Binding-site contacts:
Ligand atom N7 contacts residue PHE160 of chain 3.A at 3.3 Å.
Ligand atom N1 contacts residue GLN229 of chain 3.A at 3.0 Å (h-bond).
Ligand atom C2 contacts residue ASN255 of chain 3.A at 3.5 Å.
Ligand atom N7 contacts residue THR58 of chain 4.A at 2.0 Å.
Ligand atom N3 contacts residue ARG177 of chain 3.A at 2.1 Å.
Ligand atom C5 contacts residue PHE160 of chain 3.A at 3.4 Å (hydrophobic).
Ligand atom C5 contacts residue THR58 of chain 4.A at 3.1 Å.
Ligand atom DN9 contacts residue LEU171 of chain 3.A at 3.0 Å.
Ligand atom N8 contacts residue ALA57 of chain 4.A at 2.9 Å.
Ligand atom C4 contacts residue ASN255 of chain 3.A at 3.4 Å.
Ligand atom C6 contacts residue GLN229 of chain 3.A at 3.0 Å.
Ligand atom N8 contacts residue PHE160 of chain 3.A at 3.2 Å.
Ligand atom C6 contacts residue THR58 of chain 4.A at 3.2 Å.
Ligand atom N8 contacts residue ASP59 of chain 4.A at 3.0 Å.
Ligand atom C6 contacts residue PHE160 of chain 3.A at 3.4 Å (hydrophobic).
Ligand atom N3 contacts residue ASN255 of chain 3.A at 3.0 Å.
Ligand atom DN1 contacts residue VAL228 of chain 3.A at 3.1 Å.
Ligand atom N9 contacts residue THR58 of chain 4.A at 3.4 Å.
Ligand atom O6 contacts residue ILE55 of chain 4.A at 2.8 Å.
Ligand atom O6 contacts residue GLN229 of chain 3.A at 2.0 Å.
Ligand atom N9 contacts residue ARG177 of chain 3.A at 3.3 Å.
Ligand atom O6 contacts residue THR58 of chain 4.A at 2.9 Å.
Ligand atom C4 contacts residue ARG177 of chain 3.A at 3.0 Å.
Ligand atom O2 contacts residue ARG177 of chain 3.A at 2.0 Å.
Ligand atom DN9 contacts residue ARG177 of chain 3.A at 3.0 Å.
Ligand atom C2 contacts residue VAL228 of chain 3.A at 3.1 Å (hydrophobic).
Ligand atom O2 contacts residue SER227 of chain 3.A at 2.9 Å.
Ligand atom C6 contacts residue ILE55 of chain 4.A at 3.5 Å (hydrophobic).
Ligand atom N9 contacts residue PHE160 of chain 3.A at 3.3 Å.
Ligand atom C4 contacts residue PHE160 of chain 3.A at 3.4 Å (hydrophobic).
Ligand atom DN1 contacts residue SER227 of chain 3.A at 2.9 Å.
Ligand atom O6 contacts residue TYR9 of chain 4.A at 3.5 Å.
Ligand atom O2 contacts residue VAL228 of chain 3.A at 2.0 Å.
Ligand atom DN9 contacts residue PHE160 of chain 3.A at 3.5 Å.
Ligand atom N8 contacts residue LEU171 of chain 3.A at 3.3 Å.
Ligand atom N8 contacts residue THR58 of chain 4.A at 2.8 Å.
Ligand atom C2 contacts residue ARG177 of chain 3.A at 2.7 Å.
Ligand atom N7 contacts residue ALA57 of chain 4.A at 3.0 Å.
Ligand atom DN1 contacts residue GLN229 of chain 3.A at 1.9 Å.
Ligand atom N9 contacts residue LEU171 of chain 3.A at 3.5 Å.

Sequence of chain 4.A:
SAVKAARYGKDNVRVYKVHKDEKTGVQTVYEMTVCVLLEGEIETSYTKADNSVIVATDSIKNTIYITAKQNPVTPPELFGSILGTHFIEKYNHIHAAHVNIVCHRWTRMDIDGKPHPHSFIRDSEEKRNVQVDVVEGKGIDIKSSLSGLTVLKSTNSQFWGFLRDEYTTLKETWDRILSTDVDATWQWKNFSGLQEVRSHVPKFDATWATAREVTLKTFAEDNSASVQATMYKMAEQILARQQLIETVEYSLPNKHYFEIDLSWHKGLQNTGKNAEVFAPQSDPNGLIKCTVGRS

A small-molecule ligand and the protein it binds are described below.
Small molecule (SMILES): O=c1[nH]c(=O)c2nn[nH]c2[nH]1

Sequence of chain 3.A:
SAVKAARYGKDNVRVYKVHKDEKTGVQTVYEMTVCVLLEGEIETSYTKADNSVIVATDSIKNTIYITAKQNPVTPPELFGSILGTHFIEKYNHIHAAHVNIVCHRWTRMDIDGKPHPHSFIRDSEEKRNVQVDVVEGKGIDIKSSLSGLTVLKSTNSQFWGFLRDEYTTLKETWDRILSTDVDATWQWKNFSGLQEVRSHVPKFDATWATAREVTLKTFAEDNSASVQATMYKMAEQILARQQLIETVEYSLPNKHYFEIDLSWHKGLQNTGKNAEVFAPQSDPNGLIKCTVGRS